Sequence of chain 1.B:
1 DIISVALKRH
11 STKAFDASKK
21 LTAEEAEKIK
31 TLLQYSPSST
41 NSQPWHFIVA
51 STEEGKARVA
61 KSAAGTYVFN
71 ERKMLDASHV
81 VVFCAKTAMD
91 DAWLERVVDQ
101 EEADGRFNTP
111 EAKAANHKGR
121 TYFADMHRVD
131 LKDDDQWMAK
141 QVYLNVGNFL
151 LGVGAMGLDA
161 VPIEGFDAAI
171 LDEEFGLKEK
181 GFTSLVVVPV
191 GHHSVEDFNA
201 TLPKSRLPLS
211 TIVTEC

Sequence of chain 1.A:
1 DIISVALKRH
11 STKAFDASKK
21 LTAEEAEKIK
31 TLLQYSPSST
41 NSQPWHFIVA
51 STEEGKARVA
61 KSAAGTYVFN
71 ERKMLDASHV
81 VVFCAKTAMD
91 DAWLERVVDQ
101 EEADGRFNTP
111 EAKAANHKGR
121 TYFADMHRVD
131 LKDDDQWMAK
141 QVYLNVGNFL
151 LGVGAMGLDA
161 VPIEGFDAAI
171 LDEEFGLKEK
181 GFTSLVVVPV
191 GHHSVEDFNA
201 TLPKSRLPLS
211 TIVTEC

This protein binds this small molecule.
Small molecule (SMILES): O=C(O)c1ccc([N+](=O)[O-])cc1

Binding-site contacts:
Ligand atom O2 contacts residue GLY165 of chain 1.B at 3.4 Å.
Ligand atom C3 contacts residue FMN1 of chain 1.G at 3.2 Å.
Ligand atom C contacts residue GLU164 of chain 1.B at 4.0 Å.
Ligand atom C2 contacts residue FMN1 of chain 1.G at 3.7 Å.
Ligand atom C contacts residue TYR67 of chain 1.B at 4.4 Å (hydrophobic).
Ligand atom O1 contacts residue GLU164 of chain 1.B at 3.6 Å.
Ligand atom C4 contacts residue FMN1 of chain 1.G at 3.4 Å.
Ligand atom C1 contacts residue FMN1 of chain 1.G at 3.9 Å.
Ligand atom O2 contacts residue TYR67 of chain 1.B at 3.3 Å.
Ligand atom C5 contacts residue PHE123 of chain 1.A at 4.0 Å (hydrophobic).
Ligand atom C4 contacts residue SER39 of chain 1.A at 4.4 Å.
Ligand atom C3 contacts residue SER39 of chain 1.A at 3.2 Å.
Ligand atom C5 contacts residue PHE69 of chain 1.B at 4.1 Å (hydrophobic).
Ligand atom C contacts residue GLY165 of chain 1.B at 3.6 Å.
Ligand atom O1' contacts residue FMN1 of chain 1.G at 3.5 Å (h-bond).
Ligand atom O1 contacts residue GLY165 of chain 1.B at 3.8 Å.
Ligand atom C5 contacts residue FMN1 of chain 1.G at 3.6 Å.
Ligand atom O2' contacts residue SER39 of chain 1.A at 3.9 Å.
Ligand atom N contacts residue THR40 of chain 1.A at 3.7 Å.
Ligand atom O1 contacts residue PHE123 of chain 1.A at 4.5 Å.
Ligand atom C6 contacts residue FMN1 of chain 1.G at 3.7 Å.
Ligand atom N contacts residue FMN1 of chain 1.G at 3.3 Å.
Ligand atom C6 contacts residue PHE123 of chain 1.A at 3.7 Å (hydrophobic).
Ligand atom C2 contacts residue GLU164 of chain 1.B at 4.0 Å.
Ligand atom C6 contacts residue GLY165 of chain 1.B at 4.4 Å.
Ligand atom C2 contacts residue GLY165 of chain 1.B at 4.4 Å.
Ligand atom O2 contacts residue MET126 of chain 1.A at 4.1 Å.
Ligand atom O2' contacts residue THR40 of chain 1.A at 2.7 Å (h-bond).
Ligand atom O2 contacts residue PHE123 of chain 1.A at 3.3 Å.
Ligand atom C contacts residue PHE123 of chain 1.A at 3.7 Å (hydrophobic).
Ligand atom C6 contacts residue PHE69 of chain 1.B at 3.8 Å (hydrophobic).
Ligand atom C4 contacts residue THR40 of chain 1.A at 3.6 Å.
Ligand atom C2 contacts residue SER39 of chain 1.A at 3.4 Å.
Ligand atom C5 contacts residue THR40 of chain 1.A at 4.4 Å.
Ligand atom C1 contacts residue GLY165 of chain 1.B at 4.0 Å.
Ligand atom O2' contacts residue FMN1 of chain 1.G at 2.7 Å (h-bond).
Ligand atom C1 contacts residue PHE123 of chain 1.A at 4.0 Å (hydrophobic).
Ligand atom C3 contacts residue THR40 of chain 1.A at 3.5 Å.
Ligand atom O1' contacts residue THR40 of chain 1.A at 4.4 Å.
Ligand atom C2 contacts residue THR40 of chain 1.A at 4.1 Å.